Binding-site contacts:
Ligand atom C1 contacts residue GLY336 of chain 8.A at 4.3 Å.
Ligand atom O5 contacts residue ASN341 of chain 8.A at 2.4 Å (h-bond).
Ligand atom C7 contacts residue GLY336 of chain 8.A at 3.8 Å.
Ligand atom N2 contacts residue ASN341 of chain 8.A at 2.9 Å (h-bond).
Ligand atom C5 contacts residue ASN341 of chain 8.A at 3.7 Å.
Ligand atom O5 contacts residue SER338 of chain 8.A at 4.2 Å.
Ligand atom C8 contacts residue ASN342 of chain 8.A at 4.2 Å.
Ligand atom C6 contacts residue ASN341 of chain 8.A at 4.1 Å.
Ligand atom C5 contacts residue PHE337 of chain 8.A at 4.2 Å (hydrophobic).
Ligand atom C6 contacts residue ASP340 of chain 8.A at 4.1 Å.
Ligand atom C6 contacts residue SER338 of chain 8.A at 3.9 Å.
Ligand atom N2 contacts residue GLY336 of chain 8.A at 4.4 Å.
Ligand atom C6 contacts residue PHE337 of chain 8.A at 4.3 Å (hydrophobic).
Ligand atom O7 contacts residue PRO335 of chain 8.A at 4.2 Å.
Ligand atom O7 contacts residue PHE337 of chain 8.A at 3.8 Å.
Ligand atom C8 contacts residue GLY336 of chain 8.A at 4.0 Å.
Ligand atom O4 contacts residue GLY336 of chain 8.A at 4.1 Å.
Ligand atom C6 contacts residue SER338 of chain 8.A at 4.2 Å.
Ligand atom C5 contacts residue SER338 of chain 8.A at 4.0 Å.
Ligand atom O5 contacts residue SER338 of chain 8.A at 3.4 Å.
Ligand atom C5 contacts residue ASN341 of chain 8.A at 4.4 Å.
Ligand atom C3 contacts residue GLY336 of chain 8.A at 4.0 Å.
Ligand atom C2 contacts residue GLY336 of chain 8.A at 4.5 Å.
Ligand atom C2 contacts residue ASN341 of chain 8.A at 2.4 Å.
Ligand atom C8 contacts residue PRO335 of chain 8.A at 4.2 Å (hydrophobic).
Ligand atom C7 contacts residue ASN341 of chain 8.A at 3.6 Å.
Ligand atom C1 contacts residue SER338 of chain 8.A at 3.7 Å.
Ligand atom C3 contacts residue ASN341 of chain 8.A at 3.8 Å.
Ligand atom O7 contacts residue GLY336 of chain 8.A at 3.1 Å (h-bond).
Ligand atom C8 contacts residue ASN341 of chain 8.A at 3.5 Å.
Ligand atom C5 contacts residue GLY336 of chain 8.A at 4.4 Å.
Ligand atom C4 contacts residue ASN341 of chain 8.A at 4.2 Å.
Ligand atom C1 contacts residue ASN341 of chain 8.A at 1.4 Å.

This protein binds this small molecule.
Small molecule (SMILES): CC(=O)N[C@H]1[C@H](O[C@H]2[C@H](O)[C@@H](NC(C)=O)CO[C@@H]2CO[C@@H]2O[C@@H](C)[C@@H](O)[C@@H](O)[C@@H]2O)O[C@H](CO)[C@@H](O)[C@@H]1O

Sequence of chain 8.A:
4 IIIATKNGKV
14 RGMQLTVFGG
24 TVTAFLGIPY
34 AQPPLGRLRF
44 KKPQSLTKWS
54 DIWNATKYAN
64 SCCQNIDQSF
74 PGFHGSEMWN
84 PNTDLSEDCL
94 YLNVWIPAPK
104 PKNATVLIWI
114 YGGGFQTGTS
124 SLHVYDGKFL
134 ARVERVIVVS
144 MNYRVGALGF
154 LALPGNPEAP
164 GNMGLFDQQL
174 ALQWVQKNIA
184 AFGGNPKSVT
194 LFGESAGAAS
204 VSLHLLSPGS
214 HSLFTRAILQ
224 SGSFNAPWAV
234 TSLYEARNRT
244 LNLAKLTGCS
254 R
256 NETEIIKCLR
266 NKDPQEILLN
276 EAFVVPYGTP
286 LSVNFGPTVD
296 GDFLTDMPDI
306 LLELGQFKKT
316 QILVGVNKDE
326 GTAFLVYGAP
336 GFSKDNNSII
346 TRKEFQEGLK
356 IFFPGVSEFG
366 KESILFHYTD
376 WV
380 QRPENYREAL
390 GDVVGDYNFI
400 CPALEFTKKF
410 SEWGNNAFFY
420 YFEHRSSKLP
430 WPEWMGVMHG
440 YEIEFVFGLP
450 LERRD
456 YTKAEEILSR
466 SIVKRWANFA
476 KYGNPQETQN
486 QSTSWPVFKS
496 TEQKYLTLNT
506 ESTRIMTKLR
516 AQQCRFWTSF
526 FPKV